Sequence of chain 28.C:
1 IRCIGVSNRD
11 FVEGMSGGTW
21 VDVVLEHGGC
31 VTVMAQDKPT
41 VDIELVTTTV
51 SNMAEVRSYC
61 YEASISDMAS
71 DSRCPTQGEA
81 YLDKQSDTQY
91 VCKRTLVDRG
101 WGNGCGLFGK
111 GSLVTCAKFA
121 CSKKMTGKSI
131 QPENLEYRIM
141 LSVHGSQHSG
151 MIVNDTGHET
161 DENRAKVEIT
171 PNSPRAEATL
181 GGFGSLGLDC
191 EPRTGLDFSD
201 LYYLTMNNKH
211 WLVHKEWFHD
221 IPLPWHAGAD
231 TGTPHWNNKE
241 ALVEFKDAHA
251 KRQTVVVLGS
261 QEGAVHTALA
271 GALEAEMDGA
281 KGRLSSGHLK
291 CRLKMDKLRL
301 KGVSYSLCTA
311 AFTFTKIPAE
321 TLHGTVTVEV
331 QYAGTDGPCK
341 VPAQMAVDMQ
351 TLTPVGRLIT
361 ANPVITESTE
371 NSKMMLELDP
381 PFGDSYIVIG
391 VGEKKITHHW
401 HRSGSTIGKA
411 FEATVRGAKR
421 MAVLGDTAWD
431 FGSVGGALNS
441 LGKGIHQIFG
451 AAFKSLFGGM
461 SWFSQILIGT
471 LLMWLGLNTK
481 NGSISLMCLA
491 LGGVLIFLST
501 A

Binding-site contacts:
Ligand atom O5 contacts residue ASN154 of chain 28.C at 4.0 Å.
Ligand atom C8 contacts residue THR156 of chain 28.C at 4.0 Å.
Ligand atom C1 contacts residue THR156 of chain 28.C at 3.6 Å.
Ligand atom C8 contacts residue ASN154 of chain 28.C at 3.6 Å.
Ligand atom C7 contacts residue ASN154 of chain 28.C at 3.3 Å.
Ligand atom O6 contacts residue MET151 of chain 28.C at 3.4 Å.
Ligand atom O7 contacts residue ASN154 of chain 28.C at 2.6 Å (h-bond).
Ligand atom C1 contacts residue ASN154 of chain 28.C at 3.4 Å.
Ligand atom C6 contacts residue MET151 of chain 28.C at 4.5 Å (hydrophobic).
Ligand atom N2 contacts residue THR156 of chain 28.C at 3.6 Å (h-bond).
Ligand atom C2 contacts residue ASN154 of chain 28.C at 3.5 Å.
Ligand atom C7 contacts residue THR156 of chain 28.C at 3.9 Å.
Ligand atom C2 contacts residue THR156 of chain 28.C at 4.2 Å.
Ligand atom N2 contacts residue ASN154 of chain 28.C at 3.8 Å.

A small-molecule ligand and the protein it binds are described below.
Small molecule (SMILES): CC(=O)N[C@H]1[C@H](O[C@H]2[C@H](O)[C@@H](NC(C)=O)CO[C@@H]2CO)O[C@H](CO)[C@@H](O)[C@@H]1O